Sequence of chain 3.E:
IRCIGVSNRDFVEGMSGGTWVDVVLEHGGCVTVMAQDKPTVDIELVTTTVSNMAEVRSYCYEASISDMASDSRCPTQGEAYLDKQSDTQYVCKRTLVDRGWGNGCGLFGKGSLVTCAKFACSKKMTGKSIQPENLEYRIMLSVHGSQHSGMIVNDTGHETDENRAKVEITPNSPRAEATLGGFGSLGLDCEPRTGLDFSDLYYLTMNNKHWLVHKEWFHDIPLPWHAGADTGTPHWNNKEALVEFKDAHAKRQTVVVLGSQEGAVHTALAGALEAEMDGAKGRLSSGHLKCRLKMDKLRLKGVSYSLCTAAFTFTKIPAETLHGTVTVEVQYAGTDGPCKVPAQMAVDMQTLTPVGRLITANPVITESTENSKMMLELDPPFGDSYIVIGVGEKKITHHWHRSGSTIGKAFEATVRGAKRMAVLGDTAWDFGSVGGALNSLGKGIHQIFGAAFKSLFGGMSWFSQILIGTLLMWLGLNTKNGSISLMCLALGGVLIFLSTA

A protein and the small-molecule ligand that binds it are described below.
Small molecule (SMILES): CC(=O)N[C@H]1[C@H](O[C@H]2[C@H](O)[C@@H](NC(C)=O)CO[C@@H]2CO)O[C@H](CO)[C@@H](O)[C@@H]1O

Binding-site contacts:
Ligand atom O5 contacts residue ASN154 of chain 3.E at 4.2 Å.
Ligand atom O7 contacts residue MET151 of chain 3.E at 3.6 Å.
Ligand atom O3 contacts residue ASN154 of chain 3.E at 4.1 Å.
Ligand atom C7 contacts residue ASN154 of chain 3.E at 2.0 Å.
Ligand atom N2 contacts residue ASN154 of chain 3.E at 1.4 Å (h-bond).
Ligand atom C1 contacts residue ASN154 of chain 3.E at 2.9 Å.
Ligand atom O7 contacts residue ASN154 of chain 3.E at 3.2 Å (h-bond).
Ligand atom C1 contacts residue THR156 of chain 3.E at 3.4 Å.
Ligand atom C6 contacts residue THR156 of chain 3.E at 4.4 Å.
Ligand atom C8 contacts residue GLY150 of chain 3.E at 3.5 Å.
Ligand atom O5 contacts residue THR156 of chain 3.E at 3.2 Å (h-bond).
Ligand atom C7 contacts residue MET151 of chain 3.E at 4.3 Å (hydrophobic).
Ligand atom C8 contacts residue VAL153 of chain 3.E at 4.3 Å (hydrophobic).
Ligand atom C5 contacts residue THR156 of chain 3.E at 3.8 Å.
Ligand atom C8 contacts residue ASN154 of chain 3.E at 2.4 Å.
Ligand atom O6 contacts residue THR156 of chain 3.E at 3.5 Å (h-bond).
Ligand atom C7 contacts residue GLY150 of chain 3.E at 3.9 Å.
Ligand atom C3 contacts residue ASN154 of chain 3.E at 3.6 Å.
Ligand atom C2 contacts residue ASN154 of chain 3.E at 2.6 Å.
Ligand atom O7 contacts residue GLY150 of chain 3.E at 3.7 Å.